A small-molecule ligand and the protein it binds are described below.
Small molecule (SMILES): CC(=O)N[C@H]1[C@@H](O[C@H]2[C@H](O)[C@@H](NC(C)=O)CO[C@@H]2CO)O[C@H](CO)[C@@H](O)[C@@H]1O

Sequence of chain 2.A:
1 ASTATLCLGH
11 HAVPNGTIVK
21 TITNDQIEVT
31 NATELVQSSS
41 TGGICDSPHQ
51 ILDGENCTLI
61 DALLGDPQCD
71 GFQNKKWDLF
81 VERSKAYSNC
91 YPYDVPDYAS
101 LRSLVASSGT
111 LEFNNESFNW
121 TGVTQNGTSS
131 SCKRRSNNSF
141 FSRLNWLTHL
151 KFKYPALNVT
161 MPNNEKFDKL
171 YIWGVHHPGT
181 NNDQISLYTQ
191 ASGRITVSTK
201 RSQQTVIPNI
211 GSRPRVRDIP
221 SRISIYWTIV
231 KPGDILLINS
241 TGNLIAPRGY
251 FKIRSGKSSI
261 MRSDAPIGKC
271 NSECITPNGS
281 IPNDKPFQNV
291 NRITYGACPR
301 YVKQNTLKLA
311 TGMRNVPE

Sequence of chain 2.B:
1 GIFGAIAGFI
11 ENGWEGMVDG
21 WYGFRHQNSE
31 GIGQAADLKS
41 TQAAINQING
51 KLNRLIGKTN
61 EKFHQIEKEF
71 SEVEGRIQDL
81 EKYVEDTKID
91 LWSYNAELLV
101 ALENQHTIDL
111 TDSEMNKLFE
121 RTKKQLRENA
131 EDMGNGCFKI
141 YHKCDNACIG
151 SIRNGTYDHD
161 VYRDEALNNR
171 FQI

Binding-site contacts:
Ligand atom O6 contacts residue ASN291 of chain 2.A at 3.5 Å (h-bond).
Ligand atom C2 contacts residue ASN278 of chain 2.A at 2.5 Å.
Ligand atom N2 contacts residue VAL290 of chain 2.A at 3.4 Å (h-bond).
Ligand atom C7 contacts residue VAL290 of chain 2.A at 4.3 Å (hydrophobic).
Ligand atom C5 contacts residue ASN291 of chain 2.A at 3.7 Å.
Ligand atom C7 contacts residue ASN278 of chain 2.A at 3.1 Å.
Ligand atom O7 contacts residue ASN278 of chain 2.A at 3.0 Å (h-bond).
Ligand atom C6 contacts residue ASN291 of chain 2.A at 4.2 Å.
Ligand atom C1 contacts residue ASN278 of chain 2.A at 1.4 Å.
Ligand atom C2 contacts residue VAL290 of chain 2.A at 3.8 Å (hydrophobic).
Ligand atom C3 contacts residue ASN278 of chain 2.A at 3.8 Å.
Ligand atom O6 contacts residue GLU69 of chain 2.B at 3.4 Å (salt-bridge).
Ligand atom C3 contacts residue VAL290 of chain 2.A at 4.0 Å (hydrophobic).
Ligand atom C1 contacts residue ASN291 of chain 2.A at 4.0 Å.
Ligand atom N2 contacts residue ASN278 of chain 2.A at 2.9 Å (h-bond).
Ligand atom C5 contacts residue ASN278 of chain 2.A at 3.7 Å.
Ligand atom C8 contacts residue ASN278 of chain 2.A at 4.3 Å.
Ligand atom C8 contacts residue SER38 of chain 2.A at 3.8 Å.
Ligand atom O5 contacts residue ASN291 of chain 2.A at 3.8 Å.
Ligand atom O5 contacts residue ASN278 of chain 2.A at 2.4 Å (h-bond).
Ligand atom C8 contacts residue ARG292 of chain 2.A at 4.2 Å.
Ligand atom C8 contacts residue VAL290 of chain 2.A at 4.1 Å (hydrophobic).
Ligand atom C4 contacts residue ASN278 of chain 2.A at 4.3 Å.
Ligand atom C1 contacts residue VAL290 of chain 2.A at 3.6 Å (hydrophobic).